Sequence of chain 1.C:
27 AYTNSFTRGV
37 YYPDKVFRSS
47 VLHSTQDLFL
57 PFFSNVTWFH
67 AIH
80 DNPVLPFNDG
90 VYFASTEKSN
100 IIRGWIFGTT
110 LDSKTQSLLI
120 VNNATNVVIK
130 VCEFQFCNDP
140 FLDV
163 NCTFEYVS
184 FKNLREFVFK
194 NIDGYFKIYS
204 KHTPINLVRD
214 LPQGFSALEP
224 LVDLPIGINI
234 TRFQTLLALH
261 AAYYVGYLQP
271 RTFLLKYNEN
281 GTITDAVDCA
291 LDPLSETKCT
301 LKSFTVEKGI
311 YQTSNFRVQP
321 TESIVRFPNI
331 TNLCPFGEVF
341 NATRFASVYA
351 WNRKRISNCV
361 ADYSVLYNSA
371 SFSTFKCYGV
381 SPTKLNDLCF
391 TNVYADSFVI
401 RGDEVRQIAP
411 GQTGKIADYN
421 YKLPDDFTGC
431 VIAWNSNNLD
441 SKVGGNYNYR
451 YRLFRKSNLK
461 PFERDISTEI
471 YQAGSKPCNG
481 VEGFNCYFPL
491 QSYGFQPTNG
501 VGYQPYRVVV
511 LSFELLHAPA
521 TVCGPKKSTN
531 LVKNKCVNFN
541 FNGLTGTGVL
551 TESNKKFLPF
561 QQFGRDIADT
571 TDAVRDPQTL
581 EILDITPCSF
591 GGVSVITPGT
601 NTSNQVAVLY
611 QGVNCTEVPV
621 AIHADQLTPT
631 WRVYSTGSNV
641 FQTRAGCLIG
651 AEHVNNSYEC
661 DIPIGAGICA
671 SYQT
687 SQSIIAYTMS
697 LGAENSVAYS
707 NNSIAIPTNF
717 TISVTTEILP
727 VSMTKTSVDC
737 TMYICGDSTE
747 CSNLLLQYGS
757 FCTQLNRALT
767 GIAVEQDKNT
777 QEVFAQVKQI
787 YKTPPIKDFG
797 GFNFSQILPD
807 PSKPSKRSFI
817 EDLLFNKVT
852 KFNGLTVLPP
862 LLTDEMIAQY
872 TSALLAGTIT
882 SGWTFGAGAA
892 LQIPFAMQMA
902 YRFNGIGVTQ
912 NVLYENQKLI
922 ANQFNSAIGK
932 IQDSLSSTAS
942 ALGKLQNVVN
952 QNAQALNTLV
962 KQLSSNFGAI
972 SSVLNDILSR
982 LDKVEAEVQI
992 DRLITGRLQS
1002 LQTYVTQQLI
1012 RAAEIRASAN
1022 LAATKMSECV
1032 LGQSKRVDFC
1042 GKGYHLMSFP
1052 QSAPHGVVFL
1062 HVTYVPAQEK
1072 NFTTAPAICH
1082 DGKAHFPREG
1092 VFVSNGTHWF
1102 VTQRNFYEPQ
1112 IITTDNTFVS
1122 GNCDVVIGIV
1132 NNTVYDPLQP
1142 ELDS

Binding-site contacts:
Ligand atom C8 contacts residue GLU279 of chain 1.C at 3.6 Å.
Ligand atom N2 contacts residue ASN280 of chain 1.C at 3.0 Å (h-bond).
Ligand atom C2 contacts residue ASN280 of chain 1.C at 2.5 Å.
Ligand atom C3 contacts residue ASN280 of chain 1.C at 3.8 Å.
Ligand atom C5 contacts residue ASN280 of chain 1.C at 3.7 Å.
Ligand atom O7 contacts residue ASN280 of chain 1.C at 3.3 Å (h-bond).
Ligand atom O5 contacts residue ASN280 of chain 1.C at 2.3 Å (h-bond).
Ligand atom C7 contacts residue ASN278 of chain 1.C at 3.9 Å.
Ligand atom C7 contacts residue ASN280 of chain 1.C at 3.4 Å.
Ligand atom C1 contacts residue ASN280 of chain 1.C at 1.5 Å.
Ligand atom O7 contacts residue ASN278 of chain 1.C at 3.2 Å (h-bond).
Ligand atom C4 contacts residue ASN280 of chain 1.C at 4.2 Å.
Ligand atom C8 contacts residue ASN278 of chain 1.C at 4.2 Å.

A small-molecule ligand and the protein it binds are described below.
Small molecule (SMILES): CC(=O)N[C@@H]1[C@@H](O)[C@H](O)[C@@H](CO)O[C@H]1O